Binding-site contacts:
Ligand atom O6 contacts residue GLU46 of chain 2.F at 3.8 Å.
Ligand atom C6 contacts residue THR48 of chain 2.F at 4.4 Å.
Ligand atom C6 contacts residue ASN75 of chain 2.E at 3.8 Å.
Ligand atom C4 contacts residue NAG1 of chain 2.Z at 2.9 Å.
Ligand atom C7 contacts residue ASN75 of chain 2.E at 2.8 Å.
Ligand atom C2 contacts residue NAG1 of chain 2.Z at 4.1 Å.
Ligand atom C3 contacts residue ASN75 of chain 2.E at 3.5 Å.
Ligand atom C8 contacts residue ASN75 of chain 2.E at 3.0 Å.
Ligand atom O5 contacts residue THR48 of chain 2.F at 4.0 Å.
Ligand atom O6 contacts residue CYS45 of chain 2.F at 3.4 Å (h-bond).
Ligand atom N2 contacts residue ASN75 of chain 2.E at 3.0 Å (h-bond).
Ligand atom O5 contacts residue ASN75 of chain 2.E at 2.1 Å (h-bond).
Ligand atom O6 contacts residue ASN75 of chain 2.E at 3.8 Å.
Ligand atom C8 contacts residue MET126 of chain 2.E at 3.7 Å (hydrophobic).
Ligand atom O7 contacts residue MET126 of chain 2.E at 3.1 Å.
Ligand atom O6 contacts residue THR48 of chain 2.F at 4.0 Å.
Ligand atom O7 contacts residue ASN75 of chain 2.E at 3.2 Å (h-bond).
Ligand atom C5 contacts residue NAG1 of chain 2.Z at 3.7 Å.
Ligand atom O6 contacts residue NAG1 of chain 2.Z at 4.1 Å.
Ligand atom C8 contacts residue PHE98 of chain 2.E at 3.6 Å (hydrophobic).
Ligand atom C5 contacts residue ASN75 of chain 2.E at 3.2 Å.
Ligand atom C1 contacts residue ASN75 of chain 2.E at 1.3 Å.
Ligand atom C3 contacts residue NAG1 of chain 2.Z at 3.3 Å.
Ligand atom C7 contacts residue MET126 of chain 2.E at 3.8 Å (hydrophobic).
Ligand atom C6 contacts residue NAG1 of chain 2.Z at 3.4 Å.
Ligand atom O4 contacts residue NAG1 of chain 2.Z at 1.6 Å.
Ligand atom C4 contacts residue ASN75 of chain 2.E at 4.0 Å.
Ligand atom C6 contacts residue CYS45 of chain 2.F at 4.4 Å (hydrophobic).
Ligand atom O3 contacts residue NAG1 of chain 2.Z at 2.4 Å (h-bond).
Ligand atom C2 contacts residue ASN75 of chain 2.E at 2.6 Å.

Sequence of chain 2.F:
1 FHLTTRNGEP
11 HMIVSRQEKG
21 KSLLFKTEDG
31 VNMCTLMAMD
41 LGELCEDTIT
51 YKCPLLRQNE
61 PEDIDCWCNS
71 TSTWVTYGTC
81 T

The protein below binds the small molecule below.
Small molecule (SMILES): CC(=O)N[C@@H]1[C@@H](O)[C@H](O)[C@@H](CO)O[C@H]1O

Sequence of chain 2.E:
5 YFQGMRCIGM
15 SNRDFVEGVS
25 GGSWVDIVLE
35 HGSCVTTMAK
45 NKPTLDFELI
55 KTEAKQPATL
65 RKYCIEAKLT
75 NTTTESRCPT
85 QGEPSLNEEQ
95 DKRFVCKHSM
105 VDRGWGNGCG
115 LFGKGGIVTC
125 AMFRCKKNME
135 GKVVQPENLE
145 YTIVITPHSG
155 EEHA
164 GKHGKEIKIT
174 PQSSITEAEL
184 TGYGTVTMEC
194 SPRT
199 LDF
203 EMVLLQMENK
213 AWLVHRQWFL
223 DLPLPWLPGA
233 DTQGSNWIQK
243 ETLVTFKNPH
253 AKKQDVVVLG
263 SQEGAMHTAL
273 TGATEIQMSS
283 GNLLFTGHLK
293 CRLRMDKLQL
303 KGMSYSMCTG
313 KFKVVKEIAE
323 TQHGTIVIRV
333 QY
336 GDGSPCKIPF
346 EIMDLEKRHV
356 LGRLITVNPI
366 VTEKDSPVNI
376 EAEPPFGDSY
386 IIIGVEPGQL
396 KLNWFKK